Sequence of chain 1.B:
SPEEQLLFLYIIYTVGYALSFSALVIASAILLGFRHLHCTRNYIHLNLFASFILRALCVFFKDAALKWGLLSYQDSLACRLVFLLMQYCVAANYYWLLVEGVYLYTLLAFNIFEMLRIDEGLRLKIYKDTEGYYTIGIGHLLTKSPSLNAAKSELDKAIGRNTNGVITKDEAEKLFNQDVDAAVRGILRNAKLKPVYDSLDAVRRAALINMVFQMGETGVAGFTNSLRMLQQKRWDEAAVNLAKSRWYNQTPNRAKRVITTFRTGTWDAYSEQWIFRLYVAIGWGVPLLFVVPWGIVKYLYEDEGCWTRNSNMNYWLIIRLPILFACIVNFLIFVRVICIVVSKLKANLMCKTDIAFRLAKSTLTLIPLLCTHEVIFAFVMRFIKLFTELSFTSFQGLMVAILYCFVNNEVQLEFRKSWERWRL

Binding-site contacts:
Ligand atom C35 contacts residue VAL429 of chain 1.B at 3.6 Å (hydrophobic).
Ligand atom C36 contacts residue ARG372 of chain 1.B at 3.4 Å.
Ligand atom C17 contacts residue LYS375 of chain 1.B at 3.8 Å.
Ligand atom F02 contacts residue VAL356 of chain 1.B at 3.7 Å.
Ligand atom C13 contacts residue THR379 of chain 1.B at 3.8 Å.
Ligand atom F01 contacts residue VAL355 of chain 1.B at 3.2 Å.
Ligand atom N09 contacts residue PHE371 of chain 1.B at 3.7 Å.
Ligand atom O04 contacts residue LYS375 of chain 1.B at 2.5 Å (salt-bridge).
Ligand atom O05 contacts residue ARG372 of chain 1.B at 3.9 Å.
Ligand atom C31 contacts residue LYS375 of chain 1.B at 3.1 Å.
Ligand atom F03 contacts residue VAL355 of chain 1.B at 3.8 Å.
Ligand atom N08 contacts residue THR379 of chain 1.B at 2.9 Å (h-bond).
Ligand atom C27 contacts residue LYS375 of chain 1.B at 3.7 Å.
Ligand atom N11 contacts residue SER376 of chain 1.B at 3.1 Å (h-bond).
Ligand atom C27 contacts residue THR379 of chain 1.B at 3.5 Å.
Ligand atom C23 contacts residue PHE371 of chain 1.B at 3.7 Å (hydrophobic).
Ligand atom C32 contacts residue LYS375 of chain 1.B at 2.9 Å.
Ligand atom C34 contacts residue LYS375 of chain 1.B at 3.0 Å.
Ligand atom F03 contacts residue LEU378 of chain 1.B at 3.9 Å.
Ligand atom C12 contacts residue THR379 of chain 1.B at 3.8 Å.
Ligand atom F01 contacts residue VAL356 of chain 1.B at 3.6 Å.
Ligand atom O05 contacts residue SER376 of chain 1.B at 3.2 Å (h-bond).
Ligand atom C20 contacts residue LYS375 of chain 1.B at 3.8 Å.
Ligand atom C35 contacts residue SER376 of chain 1.B at 3.8 Å.
Ligand atom C37 contacts residue ARG372 of chain 1.B at 3.7 Å.
Ligand atom C33 contacts residue SER376 of chain 1.B at 3.7 Å.
Ligand atom O05 contacts residue LEU425 of chain 1.B at 3.4 Å (h-bond).
Ligand atom C25 contacts residue LYS375 of chain 1.B at 3.7 Å.
Ligand atom C26 contacts residue LYS375 of chain 1.B at 3.1 Å.
Ligand atom F01 contacts residue LEU359 of chain 1.B at 3.8 Å.
Ligand atom N08 contacts residue LYS375 of chain 1.B at 3.8 Å.
Ligand atom C20 contacts residue THR379 of chain 1.B at 3.6 Å.
Ligand atom O06 contacts residue ARG372 of chain 1.B at 3.4 Å.
Ligand atom N11 contacts residue VAL429 of chain 1.B at 3.7 Å.
Ligand atom C26 contacts residue THR379 of chain 1.B at 3.8 Å.
Ligand atom C28 contacts residue LYS375 of chain 1.B at 3.4 Å.
Ligand atom O06 contacts residue ASN430 of chain 1.B at 3.1 Å (h-bond).
Ligand atom C33 contacts residue LYS375 of chain 1.B at 3.5 Å.
Ligand atom C24 contacts residue LYS375 of chain 1.B at 3.5 Å.
Ligand atom C37 contacts residue ASN430 of chain 1.B at 3.8 Å.

A protein and the small-molecule ligand that binds it are described below.
Small molecule (SMILES): CC1(C)CC([C@@H](Nc2ccc(-n3cnc(C(F)(F)F)c3)nc2)c2ccc(C(=O)NCCC(=O)O)cc2)C1